Sequence of chain 1.G:
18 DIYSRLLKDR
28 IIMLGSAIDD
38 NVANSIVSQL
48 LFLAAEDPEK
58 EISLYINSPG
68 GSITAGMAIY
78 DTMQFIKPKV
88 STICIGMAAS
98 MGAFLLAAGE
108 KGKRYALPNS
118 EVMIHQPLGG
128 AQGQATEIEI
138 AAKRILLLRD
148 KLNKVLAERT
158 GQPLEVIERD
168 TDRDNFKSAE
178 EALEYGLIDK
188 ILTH

Sequence of chain 1.A:
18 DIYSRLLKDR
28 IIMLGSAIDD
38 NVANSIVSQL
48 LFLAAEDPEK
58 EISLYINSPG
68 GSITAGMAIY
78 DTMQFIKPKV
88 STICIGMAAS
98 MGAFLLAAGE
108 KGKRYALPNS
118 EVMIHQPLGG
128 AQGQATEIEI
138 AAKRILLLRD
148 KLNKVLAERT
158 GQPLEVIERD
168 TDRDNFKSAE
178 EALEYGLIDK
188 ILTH

This protein binds this small molecule.
Small molecule (SMILES): C[C@@H]1C[C@H]2C(=O)OC[C@H](NC(=O)[C@H](Cc3cc(F)cc(F)c3)NC(=O)CCC3CCCCC3)C(=O)N3CCC[C@H]3C(=O)N3CC=CC[C@H]3C(=O)N[C@@H](C)C(=O)N2C1

Binding-site contacts:
Ligand atom O contacts residue TYR62 of chain 1.A at 2.5 Å (h-bond).
Ligand atom CG contacts residue TYR112 of chain 1.A at 3.7 Å (hydrophobic).
Ligand atom CZ contacts residue LEU114 of chain 1.A at 3.5 Å (hydrophobic).
Ligand atom C3 contacts residue LEU23 of chain 1.A at 3.8 Å (hydrophobic).
Ligand atom CZ contacts residue THR79 of chain 1.G at 3.4 Å.
Ligand atom O contacts residue TYR112 of chain 1.A at 3.6 Å (h-bond).
Ligand atom O contacts residue SER60 of chain 1.A at 3.5 Å (h-bond).
Ligand atom F2 contacts residue VAL44 of chain 1.G at 3.6 Å.
Ligand atom O2 contacts residue LEU48 of chain 1.G at 3.4 Å.
Ligand atom C4 contacts residue ASP26 of chain 1.A at 3.7 Å.
Ligand atom CD contacts residue TYR112 of chain 1.A at 3.4 Å (hydrophobic).
Ligand atom F1 contacts residue LEU114 of chain 1.A at 3.5 Å.
Ligand atom CE contacts residue ASP26 of chain 1.A at 3.1 Å.
Ligand atom C4 contacts residue ARG22 of chain 1.A at 3.6 Å.
Ligand atom CD contacts residue ILE28 of chain 1.A at 3.5 Å (hydrophobic).
Ligand atom C contacts residue SER60 of chain 1.A at 3.5 Å.
Ligand atom CA contacts residue TYR62 of chain 1.A at 3.6 Å (hydrophobic).
Ligand atom CD2 contacts residue TYR62 of chain 1.A at 3.5 Å (hydrophobic).
Ligand atom CB contacts residue TYR62 of chain 1.A at 3.2 Å (hydrophobic).
Ligand atom CE2 contacts residue LEU48 of chain 1.G at 3.7 Å (hydrophobic).
Ligand atom F1 contacts residue THR79 of chain 1.G at 3.4 Å.
Ligand atom CE contacts residue LEU189 of chain 1.A at 3.8 Å (hydrophobic).
Ligand atom F1 contacts residue PHE82 of chain 1.G at 3.2 Å.
Ligand atom C7 contacts residue ILE28 of chain 1.A at 3.6 Å (hydrophobic).
Ligand atom CD contacts residue TYR62 of chain 1.A at 3.5 Å (hydrophobic).
Ligand atom C contacts residue TYR62 of chain 1.A at 3.6 Å (hydrophobic).
Ligand atom CB contacts residue ILE90 of chain 1.A at 3.6 Å (hydrophobic).
Ligand atom C5 contacts residue ASP26 of chain 1.A at 3.8 Å.
Ligand atom C5 contacts residue ALA52 of chain 1.G at 3.8 Å (hydrophobic).
Ligand atom CD2 contacts residue LEU48 of chain 1.G at 3.7 Å (hydrophobic).
Ligand atom CE1 contacts residue LEU114 of chain 1.A at 3.8 Å (hydrophobic).
Ligand atom CD1 contacts residue PHE82 of chain 1.G at 3.8 Å (hydrophobic).
Ligand atom F2 contacts residue TYR62 of chain 1.A at 3.9 Å.
Ligand atom O contacts residue PHE82 of chain 1.G at 3.8 Å.
Ligand atom CE contacts residue ILE28 of chain 1.A at 3.6 Å (hydrophobic).
Ligand atom N contacts residue PHE82 of chain 1.G at 3.8 Å.
Ligand atom C3 contacts residue PHE49 of chain 1.G at 3.7 Å (hydrophobic).
Ligand atom N contacts residue TYR62 of chain 1.A at 3.0 Å (h-bond).
Ligand atom F2 contacts residue ILE92 of chain 1.A at 3.3 Å.
Ligand atom C2 contacts residue LEU23 of chain 1.A at 3.3 Å (hydrophobic).